Binding-site contacts:
Ligand atom C7A contacts residue LEU20 of chain 1.S at 3.4 Å (hydrophobic).
Ligand atom O42 contacts residue PIO1 of chain 1.PB at 1.7 Å (h-bond).
Ligand atom O4 contacts residue PIO1 of chain 1.PB at 3.7 Å.
Ligand atom O1A contacts residue SER76 of chain 1.S at 4.2 Å.
Ligand atom C5A contacts residue SER76 of chain 1.S at 3.8 Å.
Ligand atom C4A contacts residue SER76 of chain 1.S at 3.6 Å.
Ligand atom C4 contacts residue PIO1 of chain 1.PB at 4.3 Å.
Ligand atom O53 contacts residue GLY23 of chain 1.V at 4.2 Å.
Ligand atom O41 contacts residue PIO1 of chain 1.PB at 3.0 Å (h-bond).
Ligand atom C4A contacts residue THR80 of chain 1.S at 4.2 Å.
Ligand atom P4 contacts residue PIO1 of chain 1.PB at 2.1 Å.
Ligand atom O43 contacts residue PIO1 of chain 1.PB at 2.1 Å (h-bond).
Ligand atom C3A contacts residue SER76 of chain 1.S at 3.5 Å.
Ligand atom O52 contacts residue SER76 of chain 1.S at 4.2 Å.
Ligand atom C8A contacts residue LEU20 of chain 1.S at 3.4 Å (hydrophobic).

A protein and the small-molecule ligand that binds it are described below.
Small molecule (SMILES): CCCCCCCC(=O)OC[C@H](COP(=O)(O)O[C@@H]1[C@H](O)[C@H](O)[C@@H](OP(=O)(O)O)[C@H](OP(=O)(O)O)[C@H]1O)OC(=O)CCCCCCC

Sequence of chain 1.V:
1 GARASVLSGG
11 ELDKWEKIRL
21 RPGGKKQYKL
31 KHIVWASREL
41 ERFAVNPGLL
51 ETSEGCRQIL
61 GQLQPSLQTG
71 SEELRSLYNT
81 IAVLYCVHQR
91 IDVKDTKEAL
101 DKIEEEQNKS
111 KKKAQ

Sequence of chain 1.S:
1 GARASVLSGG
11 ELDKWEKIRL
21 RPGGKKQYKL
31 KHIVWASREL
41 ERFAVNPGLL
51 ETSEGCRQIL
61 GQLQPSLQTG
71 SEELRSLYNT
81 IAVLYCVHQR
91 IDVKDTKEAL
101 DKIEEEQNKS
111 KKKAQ